A protein and the small-molecule ligand that binds it are described below.
Small molecule (SMILES): O=C(O)c1nc(C2CC2)cnc1Nc1cncnc1

Binding-site contacts:
Ligand atom N9 contacts residue THR239 of chain 1.C at 3.7 Å.
Ligand atom C4 contacts residue LEU229 of chain 1.C at 4.1 Å (hydrophobic).
Ligand atom C12 contacts residue SER231 of chain 1.C at 3.7 Å.
Ligand atom C11 contacts residue ILE246 of chain 1.C at 4.0 Å (hydrophobic).
Ligand atom N10 contacts residue VAL232 of chain 1.C at 4.1 Å.
Ligand atom N5 contacts residue GLN280 of chain 1.C at 4.1 Å.
Ligand atom C17 contacts residue PHE283 of chain 1.C at 3.6 Å (hydrophobic).
Ligand atom O18 contacts residue PHE250 of chain 1.C at 4.1 Å.
Ligand atom N9 contacts residue VAL232 of chain 1.C at 3.9 Å.
Ligand atom N9 contacts residue GLN280 of chain 1.C at 4.1 Å.
Ligand atom N10 contacts residue SER231 of chain 1.C at 3.4 Å.
Ligand atom C3 contacts residue PHE283 of chain 1.C at 4.0 Å (hydrophobic).
Ligand atom C16 contacts residue PHE250 of chain 1.C at 4.1 Å (hydrophobic).
Ligand atom C14 contacts residue VAL232 of chain 1.C at 3.7 Å (hydrophobic).
Ligand atom O18 contacts residue PHE283 of chain 1.C at 3.9 Å.
Ligand atom C17 contacts residue PHE250 of chain 1.C at 3.9 Å (hydrophobic).
Ligand atom C12 contacts residue THR239 of chain 1.C at 4.0 Å.
Ligand atom C14 contacts residue GLN280 of chain 1.C at 3.3 Å.
Ligand atom C17 contacts residue GLN280 of chain 1.C at 4.0 Å.
Ligand atom N15 contacts residue PHE283 of chain 1.C at 3.5 Å.
Ligand atom C6 contacts residue LEU189 of chain 1.C at 3.7 Å (hydrophobic).
Ligand atom C13 contacts residue ILE246 of chain 1.C at 4.2 Å (hydrophobic).
Ligand atom C13 contacts residue VAL232 of chain 1.C at 4.0 Å (hydrophobic).
Ligand atom C16 contacts residue PHE283 of chain 1.C at 3.5 Å (hydrophobic).
Ligand atom C12 contacts residue ALA243 of chain 1.C at 3.9 Å (hydrophobic).
Ligand atom C11 contacts residue VAL232 of chain 1.C at 3.7 Å (hydrophobic).
Ligand atom C12 contacts residue VAL232 of chain 1.C at 4.0 Å (hydrophobic).
Ligand atom N5 contacts residue PHE283 of chain 1.C at 4.0 Å.
Ligand atom C12 contacts residue THR242 of chain 1.C at 4.0 Å.
Ligand atom O19 contacts residue PHE250 of chain 1.C at 3.9 Å.
Ligand atom O19 contacts residue PHE283 of chain 1.C at 3.3 Å.
Ligand atom C3 contacts residue LEU229 of chain 1.C at 4.0 Å (hydrophobic).
Ligand atom N15 contacts residue PHE250 of chain 1.C at 4.0 Å.
Ligand atom C1 contacts residue PHE283 of chain 1.C at 3.8 Å (hydrophobic).
Ligand atom O19 contacts residue MET267 of chain 1.C at 3.6 Å.
Ligand atom N10 contacts residue TYR78 of chain 1.C at 4.0 Å.
Ligand atom N10 contacts residue THR242 of chain 1.C at 4.0 Å.
Ligand atom N9 contacts residue ALA243 of chain 1.C at 3.8 Å.
Ligand atom O18 contacts residue GLN280 of chain 1.C at 2.8 Å (h-bond).
Ligand atom C8 contacts residue LEU229 of chain 1.C at 3.7 Å (hydrophobic).

Sequence of chain 1.C:
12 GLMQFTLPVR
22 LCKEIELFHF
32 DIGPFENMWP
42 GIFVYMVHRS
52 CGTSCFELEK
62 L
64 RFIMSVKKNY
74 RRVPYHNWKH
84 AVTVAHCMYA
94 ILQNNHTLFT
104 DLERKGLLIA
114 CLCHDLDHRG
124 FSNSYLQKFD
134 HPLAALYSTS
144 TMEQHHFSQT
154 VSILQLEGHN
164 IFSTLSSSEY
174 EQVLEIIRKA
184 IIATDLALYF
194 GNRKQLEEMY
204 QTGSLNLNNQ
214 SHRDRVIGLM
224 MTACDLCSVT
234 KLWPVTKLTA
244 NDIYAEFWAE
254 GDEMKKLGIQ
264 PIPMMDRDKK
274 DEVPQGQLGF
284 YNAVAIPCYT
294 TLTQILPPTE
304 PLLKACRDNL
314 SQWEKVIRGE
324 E